This small molecule binds to this protein.
Small molecule (SMILES): C[C@@H]1CN(c2ncc(Cl)c(Nc3ccc4c(c3)n(CCC(C)(C)O)c(=O)n4C)n2)C[C@H](C)C1(F)F

Sequence of chain 2.A:
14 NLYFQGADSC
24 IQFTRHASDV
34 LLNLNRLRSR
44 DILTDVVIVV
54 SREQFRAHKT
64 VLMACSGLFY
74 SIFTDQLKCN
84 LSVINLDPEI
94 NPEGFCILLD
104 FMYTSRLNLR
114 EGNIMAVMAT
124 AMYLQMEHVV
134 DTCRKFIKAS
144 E

Binding-site contacts:
Ligand atom O contacts residue MET129 of chain 2.A at 3.6 Å.
Ligand atom C16 contacts residue GLN128 of chain 2.A at 3.3 Å.
Ligand atom O contacts residue GLN128 of chain 2.A at 3.3 Å (h-bond).
Ligand atom CL contacts residue TYR73 of chain 2.A at 3.3 Å.
Ligand atom N5 contacts residue ARG39 of chain 1.A at 3.9 Å.
Ligand atom C10 contacts residue ALA67 of chain 2.A at 3.4 Å (hydrophobic).
Ligand atom O contacts residue GLU130 of chain 2.A at 3.1 Å (salt-bridge).
Ligand atom C22 contacts residue MET66 of chain 2.A at 3.8 Å (hydrophobic).
Ligand atom C22 contacts residue TYR73 of chain 2.A at 3.2 Å (hydrophobic).
Ligand atom C15 contacts residue GLN128 of chain 2.A at 3.2 Å.
Ligand atom CL contacts residue MET66 of chain 2.A at 2.9 Å.
Ligand atom N3 contacts residue GLY70 of chain 2.A at 3.8 Å.
Ligand atom C8 contacts residue MET66 of chain 2.A at 3.6 Å (hydrophobic).
Ligand atom C12 contacts residue GLY70 of chain 2.A at 3.5 Å.
Ligand atom C8 contacts residue ASN36 of chain 1.A at 3.8 Å.
Ligand atom C13 contacts residue GLY70 of chain 2.A at 3.2 Å.
Ligand atom CL contacts residue ALA67 of chain 2.A at 3.4 Å.
Ligand atom N5 contacts residue TYR73 of chain 2.A at 3.6 Å.
Ligand atom C14 contacts residue GLY70 of chain 2.A at 3.8 Å.
Ligand atom C4 contacts residue TYR73 of chain 2.A at 3.8 Å (hydrophobic).
Ligand atom C23 contacts residue ASN36 of chain 1.A at 3.9 Å.
Ligand atom C10 contacts residue ASN36 of chain 1.A at 3.8 Å.
Ligand atom C21 contacts residue ASP32 of chain 1.A at 3.0 Å.
Ligand atom N2 contacts residue ASN36 of chain 1.A at 3.8 Å.
Ligand atom C17 contacts residue CYS68 of chain 2.A at 3.2 Å (hydrophobic).
Ligand atom C10 contacts residue MET66 of chain 2.A at 3.8 Å (hydrophobic).
Ligand atom C9 contacts residue MET66 of chain 2.A at 3.3 Å (hydrophobic).
Ligand atom C20 contacts residue ASN36 of chain 1.A at 3.8 Å.
Ligand atom C23 contacts residue TYR73 of chain 2.A at 3.2 Å (hydrophobic).
Ligand atom N4 contacts residue CYS68 of chain 2.A at 3.6 Å.
Ligand atom C20 contacts residue ALA67 of chain 2.A at 3.1 Å (hydrophobic).
Ligand atom CL contacts residue ASN36 of chain 1.A at 3.8 Å.
Ligand atom CL contacts residue LEU40 of chain 1.A at 3.5 Å.
Ligand atom N3 contacts residue GLN128 of chain 2.A at 3.2 Å (h-bond).
Ligand atom N2 contacts residue MET66 of chain 2.A at 2.7 Å (h-bond).
Ligand atom C22 contacts residue ASN36 of chain 1.A at 3.7 Å.
Ligand atom C5 contacts residue ARG43 of chain 1.A at 3.8 Å.
Ligand atom C14 contacts residue TYR73 of chain 2.A at 3.7 Å (hydrophobic).
Ligand atom C8 contacts residue TYR73 of chain 2.A at 3.4 Å (hydrophobic).
Ligand atom N2 contacts residue TYR73 of chain 2.A at 3.6 Å.

Sequence of chain 1.A:
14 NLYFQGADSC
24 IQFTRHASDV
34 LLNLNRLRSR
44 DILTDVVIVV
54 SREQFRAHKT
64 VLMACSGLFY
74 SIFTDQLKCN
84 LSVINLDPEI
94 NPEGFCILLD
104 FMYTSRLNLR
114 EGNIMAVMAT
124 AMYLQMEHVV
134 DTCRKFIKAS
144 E